Binding-site contacts:
Ligand atom C contacts residue LYS31 of chain 5.A at 3.9 Å.
Ligand atom O contacts residue PRO30 of chain 5.A at 3.8 Å.
Ligand atom CD contacts residue LYS31 of chain 5.A at 3.6 Å.
Ligand atom NE2 contacts residue PRO30 of chain 5.A at 3.9 Å.
Ligand atom OXT contacts residue LYS31 of chain 5.A at 3.4 Å (salt-bridge).
Ligand atom O contacts residue SER32 of chain 5.A at 2.7 Å (h-bond).
Ligand atom NE2 contacts residue LYS31 of chain 5.A at 3.6 Å.
Ligand atom OE1 contacts residue LYS31 of chain 5.A at 3.2 Å.
Ligand atom CA contacts residue PRO30 of chain 5.A at 4.1 Å (hydrophobic).
Ligand atom C contacts residue PRO30 of chain 5.A at 3.9 Å (hydrophobic).
Ligand atom CG contacts residue LYS31 of chain 5.A at 3.8 Å.
Ligand atom OXT contacts residue PRO30 of chain 5.A at 4.2 Å.
Ligand atom C contacts residue SER32 of chain 5.A at 3.4 Å.
Ligand atom CA contacts residue LYS31 of chain 5.A at 4.2 Å.
Ligand atom OE1 contacts residue ASP21 of chain 5.A at 4.1 Å.
Ligand atom N contacts residue PRO30 of chain 5.A at 4.5 Å.
Ligand atom OXT contacts residue SER32 of chain 5.A at 2.8 Å (h-bond).

Sequence of chain 5.A:
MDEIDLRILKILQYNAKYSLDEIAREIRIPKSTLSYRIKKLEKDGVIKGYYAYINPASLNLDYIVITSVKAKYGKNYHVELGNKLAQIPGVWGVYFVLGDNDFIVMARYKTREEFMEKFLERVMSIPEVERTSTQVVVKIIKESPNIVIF

The protein below binds the small molecule below.
Small molecule (SMILES): NC(=O)CC[C@H](N)C(=O)O